This small molecule binds to this protein.
Small molecule (SMILES): CC(=O)N[C@@H]1[C@@H](O)[C@H](O)[C@@H](CO)O[C@H]1O

Binding-site contacts:
Ligand atom O5 contacts residue HIS119 of chain 1.A at 3.4 Å (h-bond).
Ligand atom O5 contacts residue ASN80 of chain 1.A at 2.4 Å (h-bond).
Ligand atom C6 contacts residue HIS119 of chain 1.A at 3.8 Å.
Ligand atom C1 contacts residue HIS119 of chain 1.A at 4.1 Å.
Ligand atom C5 contacts residue ASN80 of chain 1.A at 3.7 Å.
Ligand atom C2 contacts residue ASN80 of chain 1.A at 2.5 Å.
Ligand atom C7 contacts residue ASN80 of chain 1.A at 3.8 Å.
Ligand atom C1 contacts residue ASN80 of chain 1.A at 1.4 Å.
Ligand atom C8 contacts residue PRO78 of chain 1.A at 4.3 Å (hydrophobic).
Ligand atom C5 contacts residue HIS119 of chain 1.A at 4.0 Å.
Ligand atom O7 contacts residue ASN80 of chain 1.A at 4.2 Å.
Ligand atom C3 contacts residue ASN80 of chain 1.A at 3.8 Å.
Ligand atom N2 contacts residue ASN80 of chain 1.A at 2.9 Å (h-bond).
Ligand atom C4 contacts residue ASN80 of chain 1.A at 4.2 Å.

Sequence of chain 1.A:
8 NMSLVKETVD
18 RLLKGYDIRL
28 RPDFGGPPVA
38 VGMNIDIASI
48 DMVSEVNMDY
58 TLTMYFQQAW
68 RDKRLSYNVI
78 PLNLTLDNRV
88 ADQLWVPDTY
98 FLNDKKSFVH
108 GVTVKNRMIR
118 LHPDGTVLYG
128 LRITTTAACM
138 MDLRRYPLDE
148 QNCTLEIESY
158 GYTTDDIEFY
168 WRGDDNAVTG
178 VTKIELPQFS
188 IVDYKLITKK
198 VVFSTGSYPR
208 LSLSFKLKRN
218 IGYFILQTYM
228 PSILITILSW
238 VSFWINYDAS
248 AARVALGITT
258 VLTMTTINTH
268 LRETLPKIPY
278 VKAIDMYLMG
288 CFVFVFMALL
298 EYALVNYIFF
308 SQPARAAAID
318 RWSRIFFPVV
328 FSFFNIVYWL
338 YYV